The small molecule below binds the protein below.
Small molecule (SMILES): NCCC[C@@H](C=O)NC(=O)[C@@H](N)CCC(N)=O

Binding-site contacts:
Ligand atom N contacts residue PHB1 of chain 1.MA at 1.3 Å.
Ligand atom OE1 contacts residue PRO51 of chain 1.G at 4.2 Å.
Ligand atom CB contacts residue PRO51 of chain 1.G at 4.4 Å (hydrophobic).
Ligand atom C contacts residue PHB1 of chain 1.MA at 3.4 Å.
Ligand atom CG contacts residue PHB1 of chain 1.MA at 4.0 Å.
Ligand atom O contacts residue PHB1 of chain 1.MA at 3.8 Å.
Ligand atom CA contacts residue PHB1 of chain 1.MA at 2.3 Å.
Ligand atom NE2 contacts residue PRO51 of chain 1.G at 3.5 Å.
Ligand atom N contacts residue PHB1 of chain 1.MA at 4.3 Å.
Ligand atom CB contacts residue PHB1 of chain 1.MA at 2.5 Å.
Ligand atom CG contacts residue PRO51 of chain 1.G at 4.3 Å (hydrophobic).
Ligand atom CD contacts residue PRO51 of chain 1.G at 3.8 Å (hydrophobic).

Sequence of chain 1.G:
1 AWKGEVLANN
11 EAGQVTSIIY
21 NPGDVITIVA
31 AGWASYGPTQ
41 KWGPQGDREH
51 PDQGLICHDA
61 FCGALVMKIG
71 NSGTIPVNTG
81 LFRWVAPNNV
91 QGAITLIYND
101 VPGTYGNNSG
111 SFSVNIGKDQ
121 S